Sequence of chain 1.D:
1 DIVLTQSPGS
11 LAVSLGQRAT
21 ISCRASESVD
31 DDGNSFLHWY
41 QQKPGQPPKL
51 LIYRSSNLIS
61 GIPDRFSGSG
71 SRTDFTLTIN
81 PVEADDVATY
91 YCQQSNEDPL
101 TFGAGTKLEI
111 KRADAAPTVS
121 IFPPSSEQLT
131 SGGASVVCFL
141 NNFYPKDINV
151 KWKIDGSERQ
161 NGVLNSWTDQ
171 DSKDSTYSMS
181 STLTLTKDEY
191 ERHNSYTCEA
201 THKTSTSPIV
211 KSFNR

Sequence of chain 1.E:
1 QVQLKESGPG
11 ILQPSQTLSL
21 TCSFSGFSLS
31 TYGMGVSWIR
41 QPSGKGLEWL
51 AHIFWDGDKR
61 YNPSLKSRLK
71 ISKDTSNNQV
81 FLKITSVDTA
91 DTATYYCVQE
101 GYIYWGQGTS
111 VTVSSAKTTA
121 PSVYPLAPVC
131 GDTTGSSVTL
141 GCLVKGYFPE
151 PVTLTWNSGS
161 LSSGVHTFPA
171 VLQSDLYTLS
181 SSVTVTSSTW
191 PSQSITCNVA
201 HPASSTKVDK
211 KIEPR

Binding-site contacts:
Ligand atom O contacts residue ARG60 of chain 1.E at 2.5 Å (salt-bridge).
Ligand atom CA contacts residue GLY101 of chain 1.E at 3.7 Å.
Ligand atom O contacts residue ILE103 of chain 1.E at 3.1 Å.
Ligand atom CB contacts residue GLU100 of chain 1.E at 3.7 Å.
Ligand atom O contacts residue GLY101 of chain 1.E at 2.7 Å (h-bond).
Ligand atom C contacts residue GLY101 of chain 1.E at 3.7 Å.
Ligand atom CD1 contacts residue LEU100 of chain 1.D at 3.8 Å (hydrophobic).
Ligand atom CG2 contacts residue HIS38 of chain 1.D at 3.8 Å.
Ligand atom C contacts residue ILE103 of chain 1.E at 3.7 Å (hydrophobic).
Ligand atom N contacts residue GLY101 of chain 1.E at 2.9 Å (h-bond).
Ligand atom CD1 contacts residue GLN93 of chain 1.D at 3.8 Å.
Ligand atom O contacts residue PHE54 of chain 1.E at 3.8 Å.
Ligand atom N contacts residue LEU50 of chain 1.D at 3.8 Å.
Ligand atom O contacts residue GLU100 of chain 1.E at 3.5 Å (salt-bridge).
Ligand atom CG2 contacts residue GLN93 of chain 1.D at 3.9 Å.
Ligand atom CG2 contacts residue HIS52 of chain 1.E at 3.8 Å.
Ligand atom CG1 contacts residue PHE54 of chain 1.E at 3.8 Å (hydrophobic).
Ligand atom CD1 contacts residue HIS52 of chain 1.E at 3.7 Å.
Ligand atom CG2 contacts residue TYR40 of chain 1.D at 3.8 Å (hydrophobic).
Ligand atom CD1 contacts residue TRP49 of chain 1.E at 3.9 Å (hydrophobic).
Ligand atom N contacts residue ARG60 of chain 1.E at 3.6 Å.
Ligand atom O contacts residue GLU100 of chain 1.E at 3.6 Å.
Ligand atom C contacts residue GLY101 of chain 1.E at 3.7 Å.
Ligand atom NZ contacts residue ASP58 of chain 1.E at 3.1 Å (salt-bridge).
Ligand atom N contacts residue ILE103 of chain 1.E at 3.9 Å.
Ligand atom CG1 contacts residue TYR102 of chain 1.E at 3.9 Å (hydrophobic).
Ligand atom CG2 contacts residue LEU50 of chain 1.D at 3.9 Å (hydrophobic).
Ligand atom CG contacts residue TYR53 of chain 1.D at 3.8 Å (hydrophobic).
Ligand atom C contacts residue ARG60 of chain 1.E at 3.5 Å.
Ligand atom CB contacts residue HIS38 of chain 1.D at 3.9 Å.
Ligand atom NZ contacts residue ASP56 of chain 1.E at 3.0 Å (salt-bridge).
Ligand atom CE contacts residue ASP58 of chain 1.E at 3.7 Å.
Ligand atom CD1 contacts residue SER95 of chain 1.D at 3.4 Å.
Ligand atom N contacts residue GLU100 of chain 1.E at 3.1 Å (salt-bridge).
Ligand atom CD contacts residue PHE54 of chain 1.E at 3.7 Å (hydrophobic).
Ligand atom CD contacts residue TYR53 of chain 1.D at 3.5 Å (hydrophobic).
Ligand atom CA contacts residue GLY101 of chain 1.E at 3.8 Å.
Ligand atom CA contacts residue GLU100 of chain 1.E at 3.9 Å.
Ligand atom SG contacts residue ARG60 of chain 1.E at 3.8 Å.
Ligand atom O contacts residue GLY101 of chain 1.E at 3.2 Å (h-bond).

A small-molecule ligand and the protein it binds are described below.
Small molecule (SMILES): CC[C@H](C)[C@H](NC(=O)[C@H](CC1=NC=NC1)NC(=O)[C@@H](NC(=O)[C@H](CCCN=C(N)N)NC(=O)[C@H](CCCCN)NC(=O)[C@@H](N)CS)[C@@H](C)CC)C(=O)NCC(=O)N1CCC[C@H]1C(=O)NCC=O